The protein below binds the small molecule below.
Small molecule (SMILES): CC[C@H](C)[C@H](N)C(=O)N[C@@H](CO)C(=O)N[C@@H](CCC(=O)O)C(=O)N[C@H](C=O)C(C)C

Binding-site contacts:
Ligand atom CG2 contacts residue ALA2 of chain 2.E at 4.3 Å (hydrophobic).
Ligand atom N contacts residue GLN3 of chain 2.E at 4.5 Å.
Ligand atom C contacts residue ALA2 of chain 2.E at 4.2 Å (hydrophobic).
Ligand atom C contacts residue ALA2 of chain 2.E at 3.6 Å (hydrophobic).
Ligand atom O contacts residue VAL4 of chain 2.E at 4.4 Å.
Ligand atom N contacts residue ALA2 of chain 2.E at 2.8 Å (h-bond).
Ligand atom OG contacts residue GLN3 of chain 2.E at 3.3 Å (h-bond).
Ligand atom CG2 contacts residue SER5 of chain 2.E at 3.2 Å.
Ligand atom CA contacts residue ALA2 of chain 2.E at 3.8 Å (hydrophobic).
Ligand atom CB contacts residue GLN3 of chain 2.E at 4.1 Å.
Ligand atom C contacts residue VAL4 of chain 2.E at 4.4 Å (hydrophobic).
Ligand atom CB contacts residue ALA2 of chain 2.E at 4.0 Å (hydrophobic).
Ligand atom OE2 contacts residue VAL4 of chain 2.E at 3.6 Å.
Ligand atom CA contacts residue GLN3 of chain 2.E at 4.3 Å.
Ligand atom CB contacts residue ALA2 of chain 2.E at 3.5 Å (hydrophobic).
Ligand atom CB contacts residue GLN3 of chain 2.E at 3.6 Å.
Ligand atom CB contacts residue VAL4 of chain 2.E at 4.0 Å (hydrophobic).
Ligand atom CA contacts residue VAL4 of chain 2.E at 3.5 Å (hydrophobic).
Ligand atom N contacts residue ALA2 of chain 2.E at 4.3 Å.
Ligand atom CG2 contacts residue GLN3 of chain 2.E at 3.9 Å.
Ligand atom N contacts residue VAL4 of chain 2.E at 3.0 Å (h-bond).
Ligand atom CD contacts residue VAL4 of chain 2.E at 3.8 Å (hydrophobic).
Ligand atom CG2 contacts residue VAL4 of chain 2.E at 3.4 Å (hydrophobic).
Ligand atom O contacts residue GLN3 of chain 2.E at 3.0 Å (h-bond).
Ligand atom C contacts residue VAL4 of chain 2.E at 4.5 Å (hydrophobic).
Ligand atom O contacts residue VAL4 of chain 2.E at 4.2 Å.
Ligand atom C contacts residue VAL4 of chain 2.E at 3.5 Å (hydrophobic).
Ligand atom N contacts residue VAL4 of chain 2.E at 4.1 Å.
Ligand atom CB contacts residue VAL4 of chain 2.E at 4.2 Å (hydrophobic).
Ligand atom C contacts residue GLN3 of chain 2.E at 3.8 Å.
Ligand atom OE1 contacts residue VAL4 of chain 2.E at 3.3 Å (h-bond).
Ligand atom CA contacts residue ALA2 of chain 2.E at 3.4 Å (hydrophobic).
Ligand atom CG1 contacts residue GLN3 of chain 2.E at 3.0 Å.
Ligand atom CA contacts residue VAL4 of chain 2.E at 4.0 Å (hydrophobic).

Sequence of chain 2.E:
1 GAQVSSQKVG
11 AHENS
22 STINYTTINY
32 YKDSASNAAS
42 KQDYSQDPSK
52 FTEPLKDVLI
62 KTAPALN